A protein and the small-molecule ligand that binds it are described below.
Small molecule (SMILES): COc1ccn2c(C(C)=O)cc(C(=O)Nc3cccc(-c4cnn(C)c4)c3F)c2c1

Binding-site contacts:
Ligand atom CAY contacts residue LEU45 of chain 1.B at 4.5 Å (hydrophobic).
Ligand atom CAU contacts residue ARG48 of chain 1.B at 3.5 Å.
Ligand atom CAS contacts residue ARG48 of chain 1.B at 3.5 Å.
Ligand atom CAK contacts residue ASP41 of chain 1.B at 4.3 Å.
Ligand atom CBC contacts residue LEU45 of chain 1.B at 4.0 Å (hydrophobic).
Ligand atom NBB contacts residue GLN49 of chain 1.B at 4.1 Å.
Ligand atom FAX contacts residue ARG48 of chain 1.B at 3.9 Å.
Ligand atom CAW contacts residue TYR38 of chain 1.B at 3.9 Å (hydrophobic).
Ligand atom CBD contacts residue LEU45 of chain 1.B at 3.7 Å (hydrophobic).
Ligand atom CAV contacts residue TYR38 of chain 1.B at 3.4 Å (hydrophobic).
Ligand atom OAP contacts residue ARG48 of chain 1.B at 3.1 Å (salt-bridge).
Ligand atom CAU contacts residue GLN49 of chain 1.B at 4.0 Å.
Ligand atom CAW contacts residue ARG48 of chain 1.B at 3.9 Å.
Ligand atom CAU contacts residue TYR38 of chain 1.B at 4.4 Å (hydrophobic).
Ligand atom CBD contacts residue GLN49 of chain 1.B at 4.2 Å.
Ligand atom CAY contacts residue GLN49 of chain 1.B at 4.3 Å.
Ligand atom CAV contacts residue ARG48 of chain 1.B at 3.8 Å.
Ligand atom CAY contacts residue ARG48 of chain 1.B at 4.4 Å.
Ligand atom NBA contacts residue LEU45 of chain 1.B at 4.3 Å.
Ligand atom NAQ contacts residue ARG48 of chain 1.B at 4.0 Å.
Ligand atom CAR contacts residue ARG48 of chain 1.B at 3.5 Å.
Ligand atom CBC contacts residue GLN49 of chain 1.B at 3.4 Å.
Ligand atom CAT contacts residue ARG48 of chain 1.B at 3.8 Å.
Ligand atom CAO contacts residue ARG48 of chain 1.B at 3.9 Å.
Ligand atom CBC contacts residue ARG48 of chain 1.B at 4.3 Å.
Ligand atom NBB contacts residue LEU45 of chain 1.B at 4.0 Å.

Sequence of chain 1.B:
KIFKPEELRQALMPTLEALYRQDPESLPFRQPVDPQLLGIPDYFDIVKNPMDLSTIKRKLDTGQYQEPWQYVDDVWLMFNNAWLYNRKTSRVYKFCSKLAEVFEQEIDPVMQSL